This small molecule binds to this protein.
Small molecule (SMILES): CC(=O)N[C@@H]1[C@@H](O)[C@H](O)[C@@H](CO)O[C@H]1O

Sequence of chain 1.A:
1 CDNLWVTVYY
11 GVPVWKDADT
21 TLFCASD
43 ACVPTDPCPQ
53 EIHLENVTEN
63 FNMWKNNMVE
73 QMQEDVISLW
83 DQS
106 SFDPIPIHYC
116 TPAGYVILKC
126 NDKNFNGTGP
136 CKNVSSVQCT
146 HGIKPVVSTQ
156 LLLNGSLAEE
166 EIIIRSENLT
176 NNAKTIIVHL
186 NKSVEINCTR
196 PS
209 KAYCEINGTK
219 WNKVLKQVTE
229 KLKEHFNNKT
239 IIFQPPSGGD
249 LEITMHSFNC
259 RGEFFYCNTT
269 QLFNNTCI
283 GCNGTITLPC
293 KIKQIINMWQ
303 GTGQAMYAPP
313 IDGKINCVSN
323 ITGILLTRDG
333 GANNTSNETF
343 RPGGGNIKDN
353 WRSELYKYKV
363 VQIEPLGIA

Binding-site contacts:
Ligand atom N2 contacts residue ASN58 of chain 1.A at 3.0 Å (h-bond).
Ligand atom C7 contacts residue ASN58 of chain 1.A at 4.0 Å.
Ligand atom C4 contacts residue ASN58 of chain 1.A at 4.1 Å.
Ligand atom C2 contacts residue ASN58 of chain 1.A at 2.5 Å.
Ligand atom O5 contacts residue ASN58 of chain 1.A at 2.4 Å (h-bond).
Ligand atom C5 contacts residue ASN58 of chain 1.A at 3.7 Å.
Ligand atom C3 contacts residue ASN58 of chain 1.A at 3.8 Å.
Ligand atom C1 contacts residue ASN58 of chain 1.A at 1.4 Å.